A small-molecule ligand and the protein it binds are described below.
Small molecule (SMILES): CC(=O)N[C@@H]1[C@@H](O)[C@H](O)[C@@H](CO)O[C@H]1O

Binding-site contacts:
Ligand atom C1 contacts residue THR261 of chain 1.A at 4.4 Å.
Ligand atom C3 contacts residue THR261 of chain 1.A at 4.3 Å.
Ligand atom O7 contacts residue ASN259 of chain 1.A at 4.2 Å.
Ligand atom C2 contacts residue THR261 of chain 1.A at 4.5 Å.
Ligand atom O7 contacts residue GLN229 of chain 1.A at 4.2 Å.
Ligand atom C2 contacts residue ASN259 of chain 1.A at 2.5 Å.
Ligand atom C4 contacts residue ASN259 of chain 1.A at 4.2 Å.
Ligand atom C5 contacts residue ASN259 of chain 1.A at 3.7 Å.
Ligand atom O5 contacts residue ASN259 of chain 1.A at 2.4 Å (h-bond).
Ligand atom C3 contacts residue ASN259 of chain 1.A at 3.7 Å.
Ligand atom C7 contacts residue ASN259 of chain 1.A at 3.8 Å.
Ligand atom N2 contacts residue ASP260 of chain 1.A at 3.9 Å.
Ligand atom C8 contacts residue SER227 of chain 1.A at 4.2 Å.
Ligand atom C8 contacts residue PHE228 of chain 1.A at 4.0 Å (hydrophobic).
Ligand atom C8 contacts residue ASP260 of chain 1.A at 3.6 Å.
Ligand atom N2 contacts residue ASN259 of chain 1.A at 2.9 Å (h-bond).
Ligand atom C1 contacts residue ASN259 of chain 1.A at 1.4 Å.
Ligand atom N2 contacts residue THR261 of chain 1.A at 4.0 Å.
Ligand atom C8 contacts residue GLN229 of chain 1.A at 4.0 Å.
Ligand atom C7 contacts residue ASP260 of chain 1.A at 4.2 Å.

Sequence of chain 1.A:
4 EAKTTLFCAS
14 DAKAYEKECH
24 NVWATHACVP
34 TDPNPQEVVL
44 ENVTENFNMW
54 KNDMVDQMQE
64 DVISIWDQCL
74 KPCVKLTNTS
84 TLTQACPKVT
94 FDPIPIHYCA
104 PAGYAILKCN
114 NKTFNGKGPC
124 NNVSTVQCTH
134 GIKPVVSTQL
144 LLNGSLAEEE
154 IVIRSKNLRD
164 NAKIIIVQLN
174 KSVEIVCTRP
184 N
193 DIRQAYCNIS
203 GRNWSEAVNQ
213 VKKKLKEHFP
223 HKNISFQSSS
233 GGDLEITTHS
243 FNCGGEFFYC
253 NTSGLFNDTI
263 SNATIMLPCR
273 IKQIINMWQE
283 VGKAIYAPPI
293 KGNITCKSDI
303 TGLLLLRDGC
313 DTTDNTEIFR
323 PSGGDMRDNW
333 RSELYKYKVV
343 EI